Sequence of chain 3.O:
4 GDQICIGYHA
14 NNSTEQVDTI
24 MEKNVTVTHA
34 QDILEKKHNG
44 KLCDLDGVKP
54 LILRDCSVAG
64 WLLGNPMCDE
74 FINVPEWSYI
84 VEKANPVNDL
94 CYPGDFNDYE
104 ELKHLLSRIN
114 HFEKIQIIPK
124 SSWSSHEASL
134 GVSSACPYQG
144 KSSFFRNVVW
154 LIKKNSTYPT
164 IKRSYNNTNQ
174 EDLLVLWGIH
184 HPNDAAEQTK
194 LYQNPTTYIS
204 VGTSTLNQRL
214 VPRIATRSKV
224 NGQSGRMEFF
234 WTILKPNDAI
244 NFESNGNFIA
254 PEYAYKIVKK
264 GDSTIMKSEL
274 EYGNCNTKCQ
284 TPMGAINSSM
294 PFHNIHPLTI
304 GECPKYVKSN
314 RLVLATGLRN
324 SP

This protein binds this small molecule.
Small molecule (SMILES): CC(=O)N[C@H]1[C@H](O[C@H]2[C@H](O)[C@@H](NC(C)=O)CO[C@@H]2CO)O[C@H](CO)[C@@H](O)[C@@H]1O

Sequence of chain 2.O:
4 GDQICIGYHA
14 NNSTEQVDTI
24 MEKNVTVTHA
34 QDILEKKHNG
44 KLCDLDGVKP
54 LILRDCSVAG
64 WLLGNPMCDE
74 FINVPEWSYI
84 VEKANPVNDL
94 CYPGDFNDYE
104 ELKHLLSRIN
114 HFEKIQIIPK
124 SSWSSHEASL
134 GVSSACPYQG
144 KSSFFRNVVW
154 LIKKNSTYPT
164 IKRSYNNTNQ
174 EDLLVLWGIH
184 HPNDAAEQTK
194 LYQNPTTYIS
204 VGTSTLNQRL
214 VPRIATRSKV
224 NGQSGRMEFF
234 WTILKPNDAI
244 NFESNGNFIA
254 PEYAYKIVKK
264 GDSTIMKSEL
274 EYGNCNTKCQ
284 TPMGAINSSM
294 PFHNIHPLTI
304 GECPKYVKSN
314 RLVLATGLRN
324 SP

Binding-site contacts:
Ligand atom C1 contacts residue ASN240 of chain 3.O at 4.2 Å.
Ligand atom N2 contacts residue ASN240 of chain 3.O at 4.0 Å.
Ligand atom C2 contacts residue ASN240 of chain 3.O at 4.3 Å.
Ligand atom C5 contacts residue ASN169 of chain 3.O at 3.5 Å.
Ligand atom N2 contacts residue SER221 of chain 2.O at 3.9 Å.
Ligand atom C2 contacts residue ASN169 of chain 3.O at 2.8 Å.
Ligand atom O5 contacts residue ASN240 of chain 3.O at 4.2 Å.
Ligand atom C3 contacts residue ASN169 of chain 3.O at 3.6 Å.
Ligand atom O7 contacts residue LYS222 of chain 2.O at 2.7 Å (salt-bridge).
Ligand atom C8 contacts residue LYS222 of chain 2.O at 3.3 Å.
Ligand atom C4 contacts residue ASN240 of chain 3.O at 4.1 Å.
Ligand atom C5 contacts residue ASN240 of chain 3.O at 3.9 Å.
Ligand atom O5 contacts residue ASN169 of chain 3.O at 2.4 Å (h-bond).
Ligand atom C8 contacts residue ARG220 of chain 2.O at 3.8 Å.
Ligand atom C4 contacts residue ASN169 of chain 3.O at 4.2 Å.
Ligand atom C8 contacts residue ASN169 of chain 3.O at 3.4 Å.
Ligand atom C1 contacts residue ASN169 of chain 3.O at 1.5 Å.
Ligand atom C7 contacts residue LYS222 of chain 2.O at 3.4 Å.
Ligand atom O3 contacts residue ASN240 of chain 3.O at 4.2 Å.
Ligand atom C3 contacts residue ASN240 of chain 3.O at 3.9 Å.
Ligand atom C7 contacts residue ASN169 of chain 3.O at 4.0 Å.
Ligand atom O7 contacts residue SER221 of chain 2.O at 4.1 Å.
Ligand atom O4 contacts residue ASN240 of chain 3.O at 3.6 Å (h-bond).
Ligand atom N2 contacts residue ASN169 of chain 3.O at 3.4 Å (h-bond).
Ligand atom C7 contacts residue ARG220 of chain 2.O at 4.2 Å.
Ligand atom O7 contacts residue ARG220 of chain 2.O at 4.1 Å.
Ligand atom C7 contacts residue SER221 of chain 2.O at 4.1 Å.